Binding-site contacts:
Ligand atom C3 contacts residue ALA158 of chain 49.F at 4.0 Å (hydrophobic).
Ligand atom O6B contacts residue ARG157 of chain 49.F at 3.3 Å (salt-bridge).
Ligand atom C6 contacts residue LEU62 of chain 49.F at 3.5 Å (hydrophobic).
Ligand atom O3 contacts residue ARG157 of chain 49.F at 3.3 Å (salt-bridge).
Ligand atom C2 contacts residue ALA158 of chain 49.F at 3.7 Å (hydrophobic).
Ligand atom OAH contacts residue THR4 of chain 49.F at 3.7 Å.
Ligand atom OAF contacts residue THR4 of chain 49.F at 2.9 Å (h-bond).
Ligand atom O3 contacts residue LYS156 of chain 49.F at 3.0 Å.
Ligand atom O6A contacts residue LEU62 of chain 49.F at 3.4 Å.
Ligand atom O5 contacts residue LYS156 of chain 49.F at 3.4 Å.
Ligand atom OAH contacts residue ASP3 of chain 49.F at 4.0 Å.
Ligand atom O5 contacts residue ARG157 of chain 49.F at 3.8 Å.
Ligand atom O4 contacts residue HIS155 of chain 49.F at 3.5 Å (h-bond).
Ligand atom OAF contacts residue ALA158 of chain 49.F at 3.3 Å.
Ligand atom SAG contacts residue ARG157 of chain 49.F at 3.6 Å (salt-bridge).
Ligand atom OAH contacts residue LEU2 of chain 49.F at 2.8 Å (h-bond).
Ligand atom O6B contacts residue LYS156 of chain 49.F at 3.3 Å.
Ligand atom O4 contacts residue SER93 of chain 49.F at 3.0 Å (h-bond).
Ligand atom O3 contacts residue ALA158 of chain 49.F at 3.0 Å (h-bond).
Ligand atom C6 contacts residue HIS94 of chain 49.F at 3.9 Å.
Ligand atom C5 contacts residue LEU62 of chain 49.F at 3.8 Å (hydrophobic).
Ligand atom C6 contacts residue SER93 of chain 49.F at 4.0 Å.
Ligand atom O6A contacts residue HIS94 of chain 49.F at 3.2 Å (h-bond).
Ligand atom OBI contacts residue LYS156 of chain 49.F at 4.0 Å.
Ligand atom C5 contacts residue HIS155 of chain 49.F at 4.0 Å.
Ligand atom SAG contacts residue THR4 of chain 49.F at 3.9 Å.
Ligand atom O4 contacts residue LYS156 of chain 49.F at 3.5 Å.
Ligand atom O6B contacts residue LEU62 of chain 49.F at 4.0 Å.
Ligand atom C4 contacts residue LYS156 of chain 49.F at 4.0 Å.
Ligand atom OAH contacts residue ARG157 of chain 49.F at 3.1 Å (salt-bridge).
Ligand atom O5 contacts residue HIS155 of chain 49.F at 3.6 Å.
Ligand atom C3 contacts residue LYS156 of chain 49.F at 4.0 Å.
Ligand atom OAF contacts residue ARG157 of chain 49.F at 2.8 Å (salt-bridge).
Ligand atom C6 contacts residue HIS155 of chain 49.F at 3.4 Å.
Ligand atom O6B contacts residue HIS94 of chain 49.F at 4.0 Å.
Ligand atom O6A contacts residue SER93 of chain 49.F at 3.2 Å.
Ligand atom O6B contacts residue HIS155 of chain 49.F at 3.3 Å (h-bond).
Ligand atom C3 contacts residue ARG157 of chain 49.F at 3.7 Å.
Ligand atom O5B contacts residue LYS156 of chain 49.F at 3.3 Å.
Ligand atom O6A contacts residue HIS155 of chain 49.F at 3.8 Å.

The protein below binds the small molecule below.
Small molecule (SMILES): O=C(O)[C@@H]1O[C@H](O[C@H]2[C@@H](OS(=O)(=O)O)O[C@@H](O)[C@H](NS(=O)(=O)O)[C@H]2O)[C@@H](OS(=O)(=O)O)[C@H](O)[C@@H]1O

Sequence of chain 49.F:
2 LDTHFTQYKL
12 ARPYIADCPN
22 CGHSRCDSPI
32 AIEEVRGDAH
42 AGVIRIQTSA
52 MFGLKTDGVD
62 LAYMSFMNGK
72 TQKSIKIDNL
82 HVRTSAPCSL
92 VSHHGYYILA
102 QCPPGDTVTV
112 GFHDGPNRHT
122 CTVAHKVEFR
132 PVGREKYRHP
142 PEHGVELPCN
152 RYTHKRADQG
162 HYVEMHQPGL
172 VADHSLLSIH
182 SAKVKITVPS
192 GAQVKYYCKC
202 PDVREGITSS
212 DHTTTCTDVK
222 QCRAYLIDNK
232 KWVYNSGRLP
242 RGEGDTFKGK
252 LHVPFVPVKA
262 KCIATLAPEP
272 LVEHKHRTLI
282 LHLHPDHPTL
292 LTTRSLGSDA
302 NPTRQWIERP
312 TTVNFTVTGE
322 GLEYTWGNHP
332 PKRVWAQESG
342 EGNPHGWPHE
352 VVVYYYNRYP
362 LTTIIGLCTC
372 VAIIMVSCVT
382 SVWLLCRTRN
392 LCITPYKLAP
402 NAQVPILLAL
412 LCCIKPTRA